The small molecule below binds the protein below.
Small molecule (SMILES): NCCCCCCO[P](=O)(O)O[P](=O)(O)OC[C@H]1O[C@@H](n2ccc(=O)[nH]c2=O)[C@H](O)[C@@H]1O

Sequence of chain 1.A:
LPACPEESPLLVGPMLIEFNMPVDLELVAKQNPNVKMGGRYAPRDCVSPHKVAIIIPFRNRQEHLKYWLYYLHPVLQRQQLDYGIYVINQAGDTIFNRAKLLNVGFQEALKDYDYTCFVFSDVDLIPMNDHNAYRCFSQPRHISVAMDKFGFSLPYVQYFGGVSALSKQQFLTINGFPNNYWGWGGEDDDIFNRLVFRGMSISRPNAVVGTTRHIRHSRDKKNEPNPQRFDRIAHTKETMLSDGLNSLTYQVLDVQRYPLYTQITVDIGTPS

Binding-site contacts:
Ligand atom O2 contacts residue PRO72 of chain 1.A at 3.6 Å (h-bond).
Ligand atom O1A contacts residue ASP139 of chain 1.A at 3.0 Å (salt-bridge).
Ligand atom O2' contacts residue VAL138 of chain 1.A at 2.9 Å (h-bond).
Ligand atom O3A contacts residue GOL1 of chain 1.M at 3.2 Å (h-bond).
Ligand atom C1B contacts residue PRO72 of chain 1.A at 3.5 Å (hydrophobic).
Ligand atom O3B contacts residue MN1 of chain 1.G at 2.1 Å.
Ligand atom C6 contacts residue PHE111 of chain 1.A at 3.4 Å (hydrophobic).
Ligand atom O2' contacts residue PRO72 of chain 1.A at 2.7 Å (h-bond).
Ligand atom O1A contacts residue MN1 of chain 1.G at 2.2 Å.
Ligand atom O2A contacts residue ARG76 of chain 1.A at 3.3 Å (salt-bridge).
Ligand atom N1 contacts residue PHE111 of chain 1.A at 3.3 Å.
Ligand atom O2 contacts residue ARG74 of chain 1.A at 3.0 Å (salt-bridge).
Ligand atom C5' contacts residue ARG234 of chain 1.A at 3.4 Å.
Ligand atom O4 contacts residue ASP235 of chain 1.A at 3.1 Å.
Ligand atom O1A contacts residue ARG76 of chain 1.A at 3.0 Å (salt-bridge).
Ligand atom C4B contacts residue ASP137 of chain 1.A at 3.5 Å.
Ligand atom C4 contacts residue ASP235 of chain 1.A at 3.5 Å.
Ligand atom C5 contacts residue ASP235 of chain 1.A at 3.5 Å.
Ligand atom O2 contacts residue ARG76 of chain 1.A at 3.4 Å.
Ligand atom PA contacts residue ARG76 of chain 1.A at 3.5 Å.
Ligand atom C2B contacts residue PRO72 of chain 1.A at 3.5 Å (hydrophobic).
Ligand atom C2 contacts residue ARG74 of chain 1.A at 3.5 Å.
Ligand atom O2A contacts residue HIS232 of chain 1.A at 3.4 Å.
Ligand atom O3B contacts residue HIS232 of chain 1.A at 3.2 Å (h-bond).
Ligand atom N3 contacts residue ARG74 of chain 1.A at 2.8 Å (salt-bridge).
Ligand atom PA contacts residue MN1 of chain 1.G at 3.4 Å.
Ligand atom C2 contacts residue PHE111 of chain 1.A at 3.6 Å (hydrophobic).
Ligand atom O1B contacts residue GOL1 of chain 1.M at 2.9 Å (h-bond).
Ligand atom O3' contacts residue VAL138 of chain 1.A at 3.6 Å (h-bond).
Ligand atom O3' contacts residue ASP139 of chain 1.A at 3.0 Å (salt-bridge).
Ligand atom O2 contacts residue PHE73 of chain 1.A at 3.2 Å.
Ligand atom O2B contacts residue HIS232 of chain 1.A at 3.4 Å.
Ligand atom C6' contacts residue HIS232 of chain 1.A at 3.3 Å.
Ligand atom O2A contacts residue ASP235 of chain 1.A at 3.4 Å (salt-bridge).
Ligand atom O1B contacts residue TRP199 of chain 1.A at 2.8 Å (h-bond).
Ligand atom O3' contacts residue ASP137 of chain 1.A at 3.3 Å.
Ligand atom O3B contacts residue LYS164 of chain 1.A at 3.1 Å (salt-bridge).
Ligand atom O1A contacts residue HIS232 of chain 1.A at 3.0 Å (h-bond).
Ligand atom O3B contacts residue HIS229 of chain 1.A at 3.1 Å (h-bond).
Ligand atom PB contacts residue MN1 of chain 1.G at 3.3 Å.